Sequence of chain 8.C:
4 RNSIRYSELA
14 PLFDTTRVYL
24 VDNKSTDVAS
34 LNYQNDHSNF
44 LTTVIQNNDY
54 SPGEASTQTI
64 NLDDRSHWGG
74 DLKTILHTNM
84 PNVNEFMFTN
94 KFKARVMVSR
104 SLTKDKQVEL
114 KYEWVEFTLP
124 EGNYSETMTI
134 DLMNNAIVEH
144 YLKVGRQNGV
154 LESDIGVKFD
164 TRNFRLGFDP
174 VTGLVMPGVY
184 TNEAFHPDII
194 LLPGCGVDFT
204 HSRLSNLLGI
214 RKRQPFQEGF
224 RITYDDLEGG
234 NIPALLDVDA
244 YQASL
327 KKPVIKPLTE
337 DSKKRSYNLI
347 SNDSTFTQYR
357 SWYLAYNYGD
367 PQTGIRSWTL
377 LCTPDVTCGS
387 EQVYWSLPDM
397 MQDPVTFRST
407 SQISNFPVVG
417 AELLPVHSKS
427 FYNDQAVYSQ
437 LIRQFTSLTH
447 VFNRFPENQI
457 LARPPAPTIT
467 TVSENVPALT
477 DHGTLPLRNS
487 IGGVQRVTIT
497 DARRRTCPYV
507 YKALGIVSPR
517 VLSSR

Binding-site contacts:
Ligand atom CG1 contacts residue ARG450 of chain 8.C at 3.4 Å.
Ligand atom CZ contacts residue THR445 of chain 8.C at 3.4 Å.
Ligand atom CD1 contacts residue PRO180 of chain 8.D at 3.4 Å (hydrophobic).
Ligand atom CA contacts residue LYS339 of chain 8.C at 3.1 Å.
Ligand atom CE1 contacts residue PRO180 of chain 8.D at 3.1 Å (hydrophobic).
Ligand atom CG contacts residue PRO452 of chain 8.C at 3.5 Å (hydrophobic).
Ligand atom C contacts residue ARG149 of chain 8.C at 3.8 Å.
Ligand atom C contacts residue HIS446 of chain 8.C at 3.4 Å.
Ligand atom OH contacts residue LEU239 of chain 8.D at 3.7 Å.
Ligand atom CG contacts residue GLU155 of chain 8.C at 3.8 Å.
Ligand atom OH contacts residue THR445 of chain 8.C at 3.2 Å.
Ligand atom CZ contacts residue HIS446 of chain 8.C at 3.7 Å.
Ligand atom CB contacts residue ARG450 of chain 8.C at 3.6 Å.
Ligand atom OD1 contacts residue GLU155 of chain 8.C at 3.8 Å.
Ligand atom CZ contacts residue ASP172 of chain 8.D at 3.8 Å.
Ligand atom OD1 contacts residue LYS339 of chain 8.C at 2.9 Å (salt-bridge).
Ligand atom CG1 contacts residue PHE451 of chain 8.C at 3.4 Å (hydrophobic).
Ligand atom CG2 contacts residue LEU145 of chain 8.C at 3.8 Å (hydrophobic).
Ligand atom CG contacts residue TYR244 of chain 8.D at 3.1 Å (hydrophobic).
Ligand atom O contacts residue HIS446 of chain 8.C at 2.8 Å.
Ligand atom O contacts residue ARG450 of chain 8.C at 3.3 Å (salt-bridge).
Ligand atom CB contacts residue PRO452 of chain 8.C at 3.9 Å (hydrophobic).
Ligand atom ND2 contacts residue GLU155 of chain 8.C at 3.1 Å (salt-bridge).
Ligand atom CG2 contacts residue GLU155 of chain 8.C at 3.7 Å.
Ligand atom OH contacts residue MET179 of chain 8.D at 3.4 Å (h-bond).
Ligand atom OH contacts residue HIS446 of chain 8.C at 3.1 Å (h-bond).
Ligand atom CE1 contacts residue THR445 of chain 8.C at 3.3 Å.
Ligand atom CG contacts residue ARG450 of chain 8.C at 3.5 Å.
Ligand atom CG contacts residue LYS339 of chain 8.C at 3.8 Å.
Ligand atom O contacts residue ARG149 of chain 8.C at 2.6 Å (salt-bridge).
Ligand atom CZ contacts residue THR175 of chain 8.D at 3.9 Å.
Ligand atom CE2 contacts residue MET179 of chain 8.D at 3.7 Å (hydrophobic).
Ligand atom OD2 contacts residue LYS339 of chain 8.C at 3.6 Å.
Ligand atom CE2 contacts residue HIS446 of chain 8.C at 3.5 Å.
Ligand atom CD contacts residue ARG450 of chain 8.C at 2.9 Å.
Ligand atom CG1 contacts residue GLU155 of chain 8.C at 3.8 Å.
Ligand atom CB contacts residue LYS339 of chain 8.C at 2.9 Å.
Ligand atom CE1 contacts residue ARG149 of chain 8.C at 3.6 Å.
Ligand atom CZ contacts residue ARG149 of chain 8.C at 3.8 Å.
Ligand atom CB contacts residue GLN245 of chain 8.D at 3.6 Å.

Sequence of chain 8.D:
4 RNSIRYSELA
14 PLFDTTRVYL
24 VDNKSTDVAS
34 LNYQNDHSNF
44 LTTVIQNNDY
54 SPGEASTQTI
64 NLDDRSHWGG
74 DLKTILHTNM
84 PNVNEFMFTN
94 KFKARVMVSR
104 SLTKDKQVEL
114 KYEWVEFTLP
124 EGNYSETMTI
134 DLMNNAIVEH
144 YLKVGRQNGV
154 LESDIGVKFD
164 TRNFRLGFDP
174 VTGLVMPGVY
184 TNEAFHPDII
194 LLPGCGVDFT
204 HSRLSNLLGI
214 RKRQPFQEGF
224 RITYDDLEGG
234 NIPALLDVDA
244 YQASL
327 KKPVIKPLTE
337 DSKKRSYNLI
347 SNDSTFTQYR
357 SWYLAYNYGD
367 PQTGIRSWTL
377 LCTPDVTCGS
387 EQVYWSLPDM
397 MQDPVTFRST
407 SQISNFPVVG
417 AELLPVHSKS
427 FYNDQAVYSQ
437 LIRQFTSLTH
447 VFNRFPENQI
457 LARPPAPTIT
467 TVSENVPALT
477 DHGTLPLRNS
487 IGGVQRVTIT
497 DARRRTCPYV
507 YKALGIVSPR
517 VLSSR

This protein binds this small molecule.
Small molecule (SMILES): CC(C)[C@H](NC(=O)[C@@H]1CCCN1C(=O)[C@H](CC(N)=O)NC(=O)[C@H](Cc1ccccc1)NC(=O)[C@@H](N)[C@@H](C)O)C(=O)N[C@@H](Cc1ccc(O)cc1)C(=O)N1CCC[C@H]1C(=O)N[C@@H](Cc1ccc(O)cc1)C(=O)N[C@@H](CC(=O)O)C(=O)N[C@H](C=O)[C@@H](C)O